Sequence of chain 1.A:
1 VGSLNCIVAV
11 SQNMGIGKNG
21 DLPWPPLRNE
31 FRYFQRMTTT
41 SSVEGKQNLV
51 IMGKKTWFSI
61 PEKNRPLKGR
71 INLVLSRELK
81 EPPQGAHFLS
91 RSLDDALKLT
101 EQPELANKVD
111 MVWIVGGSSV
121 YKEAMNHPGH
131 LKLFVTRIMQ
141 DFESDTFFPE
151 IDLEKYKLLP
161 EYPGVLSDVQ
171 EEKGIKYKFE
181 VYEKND

The protein below binds the small molecule below.
Small molecule (SMILES): COc1ccccc1/C(=C/c1coc2nc(N)nc(N)c12)C1CC1

Binding-site contacts:
Ligand atom CAJ contacts residue THR56 of chain 1.A at 3.6 Å.
Ligand atom NAB contacts residue ALA9 of chain 1.A at 3.4 Å (h-bond).
Ligand atom C2 contacts residue ALA9 of chain 1.A at 3.5 Å (hydrophobic).
Ligand atom CAK contacts residue ILE60 of chain 1.A at 3.5 Å (hydrophobic).
Ligand atom C5 contacts residue PHE34 of chain 1.A at 3.4 Å (hydrophobic).
Ligand atom N3 contacts residue VAL8 of chain 1.A at 3.3 Å.
Ligand atom N3 contacts residue NDP1 of chain 1.B at 3.4 Å (h-bond).
Ligand atom C4 contacts residue NDP1 of chain 1.B at 3.2 Å.
Ligand atom N3 contacts residue ILE7 of chain 1.A at 3.7 Å.
Ligand atom OAO contacts residue NDP1 of chain 1.B at 3.3 Å (h-bond).
Ligand atom CAE contacts residue PRO61 of chain 1.A at 3.9 Å (hydrophobic).
Ligand atom CAI contacts residue VAL115 of chain 1.A at 3.5 Å (hydrophobic).
Ligand atom N3 contacts residue PHE34 of chain 1.A at 3.7 Å.
Ligand atom OAO contacts residue PHE34 of chain 1.A at 3.4 Å.
Ligand atom OAO contacts residue ILE7 of chain 1.A at 3.4 Å (h-bond).
Ligand atom C6 contacts residue PHE34 of chain 1.A at 3.7 Å (hydrophobic).
Ligand atom NAC contacts residue PHE31 of chain 1.A at 3.7 Å.
Ligand atom CAR contacts residue PHE34 of chain 1.A at 3.7 Å (hydrophobic).
Ligand atom N1 contacts residue GLU30 of chain 1.A at 2.6 Å (salt-bridge).
Ligand atom CAA contacts residue LEU22 of chain 1.A at 3.6 Å (hydrophobic).
Ligand atom CAH contacts residue PHE31 of chain 1.A at 3.5 Å (hydrophobic).
Ligand atom C2 contacts residue GLU30 of chain 1.A at 3.6 Å.
Ligand atom C6 contacts residue GLU30 of chain 1.A at 3.5 Å.
Ligand atom CAA contacts residue SER59 of chain 1.A at 3.8 Å.
Ligand atom N3 contacts residue ALA9 of chain 1.A at 3.5 Å (h-bond).
Ligand atom CAK contacts residue SER59 of chain 1.A at 3.6 Å.
Ligand atom CAI contacts residue NDP1 of chain 1.B at 3.4 Å.
Ligand atom NAB contacts residue THR136 of chain 1.A at 3.4 Å (h-bond).
Ligand atom C2 contacts residue VAL8 of chain 1.A at 3.6 Å (hydrophobic).
Ligand atom C4 contacts residue PHE34 of chain 1.A at 3.3 Å (hydrophobic).
Ligand atom NAC contacts residue GLU30 of chain 1.A at 3.4 Å (salt-bridge).
Ligand atom NAB contacts residue GLU30 of chain 1.A at 2.8 Å (salt-bridge).
Ligand atom C5 contacts residue NDP1 of chain 1.B at 3.7 Å.
Ligand atom CAH contacts residue LEU67 of chain 1.A at 3.8 Å (hydrophobic).
Ligand atom NAB contacts residue VAL8 of chain 1.A at 3.2 Å (h-bond).
Ligand atom CAK contacts residue THR56 of chain 1.A at 3.5 Å.
Ligand atom N1 contacts residue PHE34 of chain 1.A at 3.7 Å.
Ligand atom CAF contacts residue PHE31 of chain 1.A at 3.5 Å (hydrophobic).
Ligand atom CAF contacts residue LEU67 of chain 1.A at 3.6 Å (hydrophobic).
Ligand atom CAI contacts residue PHE34 of chain 1.A at 3.4 Å (hydrophobic).